Sequence of chain 1.B:
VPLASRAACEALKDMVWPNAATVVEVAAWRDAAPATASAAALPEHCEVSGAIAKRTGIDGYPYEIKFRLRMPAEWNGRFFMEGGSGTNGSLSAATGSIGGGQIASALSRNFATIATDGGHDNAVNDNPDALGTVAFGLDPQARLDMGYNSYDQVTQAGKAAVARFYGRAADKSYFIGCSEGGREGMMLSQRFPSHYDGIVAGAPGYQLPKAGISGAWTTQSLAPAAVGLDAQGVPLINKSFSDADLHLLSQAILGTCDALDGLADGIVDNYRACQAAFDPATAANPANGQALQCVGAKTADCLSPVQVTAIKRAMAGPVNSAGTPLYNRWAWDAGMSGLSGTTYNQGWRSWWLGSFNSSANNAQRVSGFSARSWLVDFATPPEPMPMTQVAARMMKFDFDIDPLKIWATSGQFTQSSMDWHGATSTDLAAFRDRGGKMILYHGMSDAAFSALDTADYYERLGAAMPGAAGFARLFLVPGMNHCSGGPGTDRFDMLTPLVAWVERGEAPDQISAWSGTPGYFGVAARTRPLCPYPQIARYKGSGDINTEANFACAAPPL

A protein and the small-molecule ligand that binds it are described below.
Small molecule (SMILES): O=C(OCCO)c1ccc(C(=O)OCCO)cc1

Binding-site contacts:
Ligand atom C12 contacts residue PHE434 of chain 1.B at 3.8 Å (hydrophobic).
Ligand atom C11 contacts residue PHE434 of chain 1.B at 3.4 Å (hydrophobic).
Ligand atom O5 contacts residue SER426 of chain 1.B at 3.1 Å (h-bond).
Ligand atom O3 contacts residue GLU236 of chain 1.B at 2.8 Å (salt-bridge).
Ligand atom C9 contacts residue PHE505 of chain 1.B at 3.8 Å (hydrophobic).
Ligand atom C12 contacts residue SER426 of chain 1.B at 3.2 Å.
Ligand atom O4 contacts residue SER426 of chain 1.B at 2.6 Å (h-bond).
Ligand atom O6 contacts residue GLY268 of chain 1.B at 2.8 Å (h-bond).
Ligand atom O3 contacts residue GLY142 of chain 1.B at 3.1 Å (h-bond).
Ligand atom C3 contacts residue GLY142 of chain 1.B at 3.5 Å.
Ligand atom C3 contacts residue HIS538 of chain 1.B at 3.8 Å.
Ligand atom C2 contacts residue HIS538 of chain 1.B at 3.2 Å.
Ligand atom O6 contacts residue TRP430 of chain 1.B at 3.7 Å.
Ligand atom C3 contacts residue SER235 of chain 1.B at 2.7 Å.
Ligand atom C11 contacts residue SER426 of chain 1.B at 3.5 Å.
Ligand atom O4 contacts residue ALA267 of chain 1.B at 3.7 Å.
Ligand atom C10 contacts residue ARG421 of chain 1.B at 3.9 Å.
Ligand atom C9 contacts residue TRP407 of chain 1.B at 3.7 Å (hydrophobic).
Ligand atom O4 contacts residue ARG421 of chain 1.B at 2.7 Å (salt-bridge).
Ligand atom C5 contacts residue GLY142 of chain 1.B at 3.5 Å.
Ligand atom C8 contacts residue TRP407 of chain 1.B at 3.7 Å (hydrophobic).
Ligand atom C4 contacts residue SER235 of chain 1.B at 3.3 Å.
Ligand atom C1 contacts residue GLY142 of chain 1.B at 3.8 Å.
Ligand atom C7 contacts residue LEU264 of chain 1.B at 3.7 Å (hydrophobic).
Ligand atom O2 contacts residue HIS538 of chain 1.B at 2.9 Å.
Ligand atom C11 contacts residue SER429 of chain 1.B at 3.8 Å.
Ligand atom C8 contacts residue PHE505 of chain 1.B at 3.6 Å (hydrophobic).
Ligand atom O6 contacts residue PHE434 of chain 1.B at 3.4 Å.
Ligand atom C11 contacts residue LEU264 of chain 1.B at 3.7 Å (hydrophobic).
Ligand atom O3 contacts residue SER235 of chain 1.B at 2.9 Å.
Ligand atom C12 contacts residue GLY268 of chain 1.B at 3.5 Å.
Ligand atom O6 contacts residue ALA267 of chain 1.B at 3.2 Å.
Ligand atom O2 contacts residue SER235 of chain 1.B at 2.9 Å (h-bond).
Ligand atom C10 contacts residue LEU264 of chain 1.B at 3.6 Å (hydrophobic).
Ligand atom O6 contacts residue LEU264 of chain 1.B at 2.8 Å (h-bond).
Ligand atom C10 contacts residue SER426 of chain 1.B at 3.2 Å.
Ligand atom C9 contacts residue SER235 of chain 1.B at 3.5 Å.
Ligand atom C6 contacts residue LEU264 of chain 1.B at 3.7 Å (hydrophobic).
Ligand atom C12 contacts residue ALA267 of chain 1.B at 3.5 Å (hydrophobic).
Ligand atom C3 contacts residue GLU236 of chain 1.B at 3.7 Å.